This protein binds this small molecule.
Small molecule (SMILES): CC(=O)N[C@@H]1[C@@H](O)[C@H](O)[C@@H](CO)O[C@H]1O

Binding-site contacts:
Ligand atom C7 contacts residue ASN442 of chain 1.C at 3.3 Å.
Ligand atom C7 contacts residue ARG254 of chain 1.C at 4.2 Å.
Ligand atom C7 contacts residue ASN264 of chain 1.C at 3.2 Å.
Ligand atom O7 contacts residue ASN264 of chain 1.C at 2.8 Å (h-bond).
Ligand atom N2 contacts residue ASN442 of chain 1.C at 2.9 Å (h-bond).
Ligand atom O7 contacts residue ASN442 of chain 1.C at 4.0 Å.
Ligand atom C7 contacts residue NAG1 of chain 1.AA at 3.9 Å.
Ligand atom C2 contacts residue ASN442 of chain 1.C at 2.5 Å.
Ligand atom C5 contacts residue ASN442 of chain 1.C at 3.7 Å.
Ligand atom C1 contacts residue ASN442 of chain 1.C at 1.4 Å.
Ligand atom O5 contacts residue ASN442 of chain 1.C at 2.4 Å (h-bond).
Ligand atom C8 contacts residue ASN264 of chain 1.C at 3.1 Å.
Ligand atom C8 contacts residue ARG254 of chain 1.C at 3.8 Å.
Ligand atom C5 contacts residue THR293 of chain 1.C at 4.2 Å.
Ligand atom C1 contacts residue THR293 of chain 1.C at 4.0 Å.
Ligand atom O6 contacts residue THR293 of chain 1.C at 3.2 Å (h-bond).
Ligand atom C3 contacts residue ASN442 of chain 1.C at 3.8 Å.
Ligand atom C4 contacts residue ASN442 of chain 1.C at 4.2 Å.
Ligand atom O5 contacts residue THR293 of chain 1.C at 3.4 Å (h-bond).
Ligand atom N2 contacts residue ASN264 of chain 1.C at 4.3 Å.
Ligand atom O7 contacts residue NAG1 of chain 1.AA at 2.8 Å (h-bond).
Ligand atom C8 contacts residue ASN442 of chain 1.C at 3.4 Å.
Ligand atom O7 contacts residue ARG254 of chain 1.C at 3.8 Å.
Ligand atom C6 contacts residue THR293 of chain 1.C at 4.2 Å.

Sequence of chain 1.C:
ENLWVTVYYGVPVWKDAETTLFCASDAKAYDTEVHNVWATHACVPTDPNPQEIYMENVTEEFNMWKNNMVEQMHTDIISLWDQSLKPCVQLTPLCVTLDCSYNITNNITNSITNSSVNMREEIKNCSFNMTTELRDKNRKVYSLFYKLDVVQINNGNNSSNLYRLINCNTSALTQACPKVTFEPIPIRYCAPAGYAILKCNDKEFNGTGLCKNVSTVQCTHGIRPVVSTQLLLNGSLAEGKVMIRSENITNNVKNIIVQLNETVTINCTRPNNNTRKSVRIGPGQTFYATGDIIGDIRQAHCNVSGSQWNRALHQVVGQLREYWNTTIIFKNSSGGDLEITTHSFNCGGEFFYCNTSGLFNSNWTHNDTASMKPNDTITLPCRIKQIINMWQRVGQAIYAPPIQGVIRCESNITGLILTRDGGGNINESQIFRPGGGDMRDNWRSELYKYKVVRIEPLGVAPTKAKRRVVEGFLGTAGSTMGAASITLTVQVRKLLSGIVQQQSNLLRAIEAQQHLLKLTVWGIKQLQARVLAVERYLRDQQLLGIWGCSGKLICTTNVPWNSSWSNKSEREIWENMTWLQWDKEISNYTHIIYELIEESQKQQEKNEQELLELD